Binding-site contacts:
Ligand atom C21 contacts residue GLY236 of chain 2.A at 3.1 Å.
Ligand atom C23 contacts residue GLN18 of chain 2.A at 3.4 Å.
Ligand atom C4 contacts residue ILE124 of chain 2.A at 3.5 Å (hydrophobic).
Ligand atom C16 contacts residue ASP234 of chain 2.A at 3.9 Å.
Ligand atom N18 contacts residue GLY236 of chain 2.A at 3.4 Å (h-bond).
Ligand atom N15 contacts residue GLY236 of chain 2.A at 3.5 Å (h-bond).
Ligand atom C24 contacts residue ILE116 of chain 2.A at 3.6 Å (hydrophobic).
Ligand atom C2 contacts residue ILE124 of chain 2.A at 3.8 Å (hydrophobic).
Ligand atom N18 contacts residue ASP234 of chain 2.A at 2.8 Å (salt-bridge).
Ligand atom O7 contacts residue ILE124 of chain 2.A at 3.7 Å.
Ligand atom C20 contacts residue GLY236 of chain 2.A at 3.5 Å.
Ligand atom C12 contacts residue TYR77 of chain 2.A at 3.9 Å (hydrophobic).
Ligand atom CL1 contacts residue THR237 of chain 2.A at 3.8 Å.
Ligand atom C25 contacts residue ILE116 of chain 2.A at 3.6 Å (hydrophobic).
Ligand atom C16 contacts residue ASP38 of chain 2.A at 3.5 Å.
Ligand atom CL1 contacts residue GLY19 of chain 2.A at 3.6 Å.
Ligand atom C13 contacts residue SER41 of chain 2.A at 3.7 Å.
Ligand atom C3 contacts residue PHE114 of chain 2.A at 3.8 Å (hydrophobic).
Ligand atom C20 contacts residue ASP234 of chain 2.A at 3.5 Å.
Ligand atom O7 contacts residue PHE114 of chain 2.A at 3.5 Å.
Ligand atom C21 contacts residue LEU36 of chain 2.A at 3.9 Å (hydrophobic).
Ligand atom N18 contacts residue ASP38 of chain 2.A at 2.8 Å (salt-bridge).
Ligand atom C23 contacts residue GLY19 of chain 2.A at 3.5 Å.
Ligand atom C13 contacts residue ILE124 of chain 2.A at 3.7 Å (hydrophobic).
Ligand atom C22 contacts residue GLY19 of chain 2.A at 3.9 Å.
Ligand atom CL1 contacts residue GLY236 of chain 2.A at 3.4 Å.
Ligand atom C6 contacts residue GLY236 of chain 2.A at 3.6 Å.
Ligand atom C22 contacts residue GLY236 of chain 2.A at 3.7 Å.
Ligand atom C20 contacts residue THR237 of chain 2.A at 3.3 Å.
Ligand atom N18 contacts residue GLY40 of chain 2.A at 3.7 Å.
Ligand atom CL1 contacts residue SER235 of chain 2.A at 3.7 Å.
Ligand atom C12 contacts residue TRP82 of chain 2.A at 3.9 Å (hydrophobic).
Ligand atom C3 contacts residue ILE124 of chain 2.A at 3.2 Å (hydrophobic).
Ligand atom C24 contacts residue GLN18 of chain 2.A at 3.9 Å.
Ligand atom C2 contacts residue TRP121 of chain 2.A at 3.7 Å (hydrophobic).
Ligand atom C16 contacts residue GLY236 of chain 2.A at 3.5 Å.
Ligand atom CL1 contacts residue THR238 of chain 2.A at 3.9 Å.
Ligand atom C23 contacts residue GLY17 of chain 2.A at 3.6 Å.
Ligand atom C13 contacts residue ASP38 of chain 2.A at 3.4 Å.
Ligand atom N17 contacts residue ASP38 of chain 2.A at 2.8 Å (salt-bridge).

Sequence of chain 2.A:
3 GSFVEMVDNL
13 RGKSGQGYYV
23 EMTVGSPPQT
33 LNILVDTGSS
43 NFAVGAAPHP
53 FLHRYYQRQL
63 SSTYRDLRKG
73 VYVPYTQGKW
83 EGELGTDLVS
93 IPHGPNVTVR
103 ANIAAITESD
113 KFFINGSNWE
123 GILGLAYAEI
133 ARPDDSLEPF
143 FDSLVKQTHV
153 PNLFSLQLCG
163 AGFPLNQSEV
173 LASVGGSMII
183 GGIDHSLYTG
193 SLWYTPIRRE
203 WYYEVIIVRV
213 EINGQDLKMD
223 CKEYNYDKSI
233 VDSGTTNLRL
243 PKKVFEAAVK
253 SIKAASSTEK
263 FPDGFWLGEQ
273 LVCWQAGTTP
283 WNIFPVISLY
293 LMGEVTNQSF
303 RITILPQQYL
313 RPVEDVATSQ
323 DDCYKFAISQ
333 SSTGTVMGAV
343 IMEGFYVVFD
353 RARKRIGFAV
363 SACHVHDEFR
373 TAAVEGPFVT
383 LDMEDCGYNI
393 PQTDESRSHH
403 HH

A small-molecule ligand and the protein it binds are described below.
Small molecule (SMILES): CN1C(=O)[C@]2(CC(C)(C)Oc3ccc(-c4cccc(Cl)c4)cc32)N=C1N